Sequence of chain 16.A:
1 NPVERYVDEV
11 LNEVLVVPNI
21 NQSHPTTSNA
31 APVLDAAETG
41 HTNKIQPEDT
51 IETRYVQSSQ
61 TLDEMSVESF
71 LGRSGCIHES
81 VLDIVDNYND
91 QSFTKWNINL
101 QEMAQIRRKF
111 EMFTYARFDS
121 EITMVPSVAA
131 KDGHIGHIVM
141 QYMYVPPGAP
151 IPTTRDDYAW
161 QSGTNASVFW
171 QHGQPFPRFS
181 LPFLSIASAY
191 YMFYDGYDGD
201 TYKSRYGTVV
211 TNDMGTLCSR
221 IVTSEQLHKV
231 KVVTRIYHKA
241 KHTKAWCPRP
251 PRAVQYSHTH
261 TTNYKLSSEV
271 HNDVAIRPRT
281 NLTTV

The small molecule below binds the protein below.
Small molecule (SMILES): Cc1cc(CCCOc2c(C)cc(-n3nnc(C)n3)cc2C)on1

Binding-site contacts:
Ligand atom N3A contacts residue PHE179 of chain 16.A at 3.6 Å.
Ligand atom C6B contacts residue ILE98 of chain 16.A at 3.8 Å (hydrophobic).
Ligand atom N2 contacts residue MET214 of chain 16.A at 3.7 Å.
Ligand atom O1 contacts residue MET214 of chain 16.A at 3.2 Å.
Ligand atom N2A contacts residue PHE179 of chain 16.A at 3.3 Å.
Ligand atom CM4 contacts residue VAL168 of chain 16.A at 3.9 Å (hydrophobic).
Ligand atom CM4 contacts residue ALA166 of chain 16.A at 3.1 Å (hydrophobic).
Ligand atom N3A contacts residue TYR144 of chain 16.A at 3.2 Å.
Ligand atom O1B contacts residue ILE98 of chain 16.A at 3.1 Å.
Ligand atom C5 contacts residue MET214 of chain 16.A at 3.7 Å (hydrophobic).
Ligand atom C5 contacts residue LEU100 of chain 16.A at 4.0 Å (hydrophobic).
Ligand atom N1A contacts residue MET124 of chain 16.A at 3.9 Å.
Ligand atom CM6 contacts residue LEU184 of chain 16.A at 3.6 Å (hydrophobic).
Ligand atom CM2 contacts residue ILE77 of chain 16.A at 3.9 Å (hydrophobic).
Ligand atom C4 contacts residue TYR190 of chain 16.A at 3.8 Å (hydrophobic).
Ligand atom C5B contacts residue TYR144 of chain 16.A at 3.7 Å (hydrophobic).
Ligand atom N5A contacts residue PHE179 of chain 16.A at 3.2 Å.
Ligand atom CM3 contacts residue TYR190 of chain 16.A at 3.8 Å (hydrophobic).
Ligand atom C4A contacts residue PHE179 of chain 16.A at 3.5 Å (hydrophobic).
Ligand atom C1B contacts residue LEU181 of chain 16.A at 3.9 Å (hydrophobic).
Ligand atom CM6 contacts residue LEU181 of chain 16.A at 3.8 Å (hydrophobic).
Ligand atom C3 contacts residue LEU100 of chain 16.A at 3.7 Å (hydrophobic).
Ligand atom O1 contacts residue LEU100 of chain 16.A at 3.8 Å.
Ligand atom N2A contacts residue TYR144 of chain 16.A at 4.0 Å.
Ligand atom C5B contacts residue LEU181 of chain 16.A at 3.6 Å (hydrophobic).
Ligand atom C4A contacts residue TYR144 of chain 16.A at 3.5 Å (hydrophobic).
Ligand atom CM4 contacts residue TYR144 of chain 16.A at 3.8 Å (hydrophobic).
Ligand atom CM2 contacts residue ILE122 of chain 16.A at 3.9 Å (hydrophobic).
Ligand atom C4 contacts residue LEU100 of chain 16.A at 3.8 Å (hydrophobic).
Ligand atom C4 contacts residue MET214 of chain 16.A at 4.0 Å (hydrophobic).
Ligand atom C1B contacts residue ILE98 of chain 16.A at 3.6 Å (hydrophobic).
Ligand atom C1C contacts residue MET214 of chain 16.A at 3.4 Å (hydrophobic).
Ligand atom N1A contacts residue PHE179 of chain 16.A at 3.2 Å.
Ligand atom C3C contacts residue LEU181 of chain 16.A at 4.0 Å (hydrophobic).
Ligand atom N1A contacts residue LEU217 of chain 16.A at 3.4 Å.
Ligand atom N5A contacts residue LEU217 of chain 16.A at 3.7 Å.
Ligand atom C6B contacts residue LEU181 of chain 16.A at 3.5 Å (hydrophobic).
Ligand atom N2 contacts residue LEU100 of chain 16.A at 3.8 Å.
Ligand atom CM4 contacts residue TYR142 of chain 16.A at 3.9 Å (hydrophobic).
Ligand atom CM6 contacts residue TYR144 of chain 16.A at 3.7 Å (hydrophobic).